Binding-site contacts:
Ligand atom C5 contacts residue ASN12 of chain 35.F at 4.1 Å.
Ligand atom O7 contacts residue ASN12 of chain 35.F at 3.7 Å.
Ligand atom N2 contacts residue ASN12 of chain 35.F at 3.8 Å.
Ligand atom O5 contacts residue ASN12 of chain 35.F at 2.7 Å (h-bond).
Ligand atom C1 contacts residue ASN12 of chain 35.F at 2.1 Å.
Ligand atom C7 contacts residue ASN12 of chain 35.F at 3.9 Å.
Ligand atom C2 contacts residue ASN12 of chain 35.F at 3.2 Å.

The small molecule below binds the protein below.
Small molecule (SMILES): CC(=O)N[C@H]1[C@H](O[C@H]2[C@H](O)[C@@H](NC(C)=O)CO[C@@H]2CO)O[C@H](CO)[C@@H](O)[C@@H]1O

Sequence of chain 35.F:
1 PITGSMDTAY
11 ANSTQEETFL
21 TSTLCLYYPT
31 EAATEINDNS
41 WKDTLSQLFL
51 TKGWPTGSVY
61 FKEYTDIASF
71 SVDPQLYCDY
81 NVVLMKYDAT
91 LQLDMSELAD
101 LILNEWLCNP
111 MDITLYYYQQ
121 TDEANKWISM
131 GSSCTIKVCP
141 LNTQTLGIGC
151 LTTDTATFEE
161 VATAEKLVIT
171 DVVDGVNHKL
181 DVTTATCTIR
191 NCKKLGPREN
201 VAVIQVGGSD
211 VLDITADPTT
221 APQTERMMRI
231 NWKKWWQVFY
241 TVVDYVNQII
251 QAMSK